Binding-site contacts:
Ligand atom C16 contacts residue GLY96 of chain 1.D at 2.6 Å.
Ligand atom C16 contacts residue ALA100 of chain 1.D at 4.2 Å (hydrophobic).
Ligand atom C19 contacts residue GLY97 of chain 1.D at 4.2 Å.
Ligand atom C15 contacts residue GLY97 of chain 1.D at 4.5 Å.
Ligand atom C12 contacts residue GLY97 of chain 1.D at 3.8 Å.
Ligand atom C16 contacts residue ALA150 of chain 1.D at 3.3 Å (hydrophobic).
Ligand atom C22 contacts residue PHE93 of chain 1.D at 4.0 Å (hydrophobic).
Ligand atom C24 contacts residue PHE93 of chain 1.D at 3.5 Å (hydrophobic).
Ligand atom C21 contacts residue PHE93 of chain 1.D at 4.1 Å (hydrophobic).
Ligand atom C17 contacts residue PHE93 of chain 1.D at 3.7 Å (hydrophobic).
Ligand atom C12 contacts residue GLY96 of chain 1.D at 4.2 Å.
Ligand atom C3 contacts residue PHE93 of chain 1.D at 3.2 Å (hydrophobic).
Ligand atom C11 contacts residue GLY97 of chain 1.D at 3.8 Å.
Ligand atom C14 contacts residue ALA150 of chain 1.D at 4.1 Å (hydrophobic).
Ligand atom C17 contacts residue GLY96 of chain 1.D at 2.8 Å.
Ligand atom N2 contacts residue PHE93 of chain 1.D at 4.0 Å.
Ligand atom C10 contacts residue PHE93 of chain 1.D at 3.6 Å (hydrophobic).
Ligand atom C23 contacts residue PHE93 of chain 1.D at 3.8 Å (hydrophobic).
Ligand atom C15 contacts residue VAL151 of chain 1.D at 3.6 Å (hydrophobic).
Ligand atom C15 contacts residue ILE147 of chain 1.D at 4.1 Å (hydrophobic).
Ligand atom N18 contacts residue PHE93 of chain 1.D at 3.2 Å (h-bond).
Ligand atom C15 contacts residue ALA150 of chain 1.D at 3.0 Å (hydrophobic).
Ligand atom C17 contacts residue GLY97 of chain 1.D at 2.6 Å.
Ligand atom N18 contacts residue GLY97 of chain 1.D at 3.2 Å.
Ligand atom C12 contacts residue PHE93 of chain 1.D at 4.0 Å (hydrophobic).
Ligand atom C16 contacts residue GLY97 of chain 1.D at 3.1 Å.
Ligand atom C15 contacts residue GLY96 of chain 1.D at 3.8 Å.
Ligand atom C22 contacts residue ILE71 of chain 1.D at 4.2 Å (hydrophobic).
Ligand atom C20 contacts residue PHE93 of chain 1.D at 4.1 Å (hydrophobic).
Ligand atom O1 contacts residue PHE93 of chain 1.D at 4.0 Å.
Ligand atom C14 contacts residue VAL151 of chain 1.D at 4.1 Å (hydrophobic).
Ligand atom C20 contacts residue ILE71 of chain 1.D at 3.6 Å (hydrophobic).
Ligand atom C4 contacts residue PHE93 of chain 1.D at 4.0 Å (hydrophobic).
Ligand atom C11 contacts residue PHE93 of chain 1.D at 3.7 Å (hydrophobic).
Ligand atom C14 contacts residue ILE147 of chain 1.D at 4.1 Å (hydrophobic).
Ligand atom C19 contacts residue ILE71 of chain 1.D at 4.3 Å (hydrophobic).
Ligand atom C21 contacts residue ILE71 of chain 1.D at 3.5 Å (hydrophobic).
Ligand atom C19 contacts residue PHE93 of chain 1.D at 3.9 Å (hydrophobic).

Sequence of chain 1.D:
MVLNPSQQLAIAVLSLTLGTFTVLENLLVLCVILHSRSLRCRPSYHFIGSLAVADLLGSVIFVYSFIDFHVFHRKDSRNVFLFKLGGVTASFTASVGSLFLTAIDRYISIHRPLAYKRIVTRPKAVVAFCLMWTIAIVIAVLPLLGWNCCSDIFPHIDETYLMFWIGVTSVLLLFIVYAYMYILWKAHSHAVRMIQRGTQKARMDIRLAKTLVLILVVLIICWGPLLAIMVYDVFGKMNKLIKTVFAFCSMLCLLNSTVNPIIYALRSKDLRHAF

A small-molecule ligand and the protein it binds are described below.
Small molecule (SMILES): O=[N+]([O-])C[C@@H](c1ccco1)c1c(-c2ccccc2)[nH]c2ccccc12